A protein and the small-molecule ligand that binds it are described below.
Small molecule (SMILES): Nc1ccn([C@H]2C[C@H](O)[C@@H](CO[P](=O)(O)O[P](=O)(O)OP(=O)(O)O)O2)c(=O)n1

Sequence of chain 1.A:
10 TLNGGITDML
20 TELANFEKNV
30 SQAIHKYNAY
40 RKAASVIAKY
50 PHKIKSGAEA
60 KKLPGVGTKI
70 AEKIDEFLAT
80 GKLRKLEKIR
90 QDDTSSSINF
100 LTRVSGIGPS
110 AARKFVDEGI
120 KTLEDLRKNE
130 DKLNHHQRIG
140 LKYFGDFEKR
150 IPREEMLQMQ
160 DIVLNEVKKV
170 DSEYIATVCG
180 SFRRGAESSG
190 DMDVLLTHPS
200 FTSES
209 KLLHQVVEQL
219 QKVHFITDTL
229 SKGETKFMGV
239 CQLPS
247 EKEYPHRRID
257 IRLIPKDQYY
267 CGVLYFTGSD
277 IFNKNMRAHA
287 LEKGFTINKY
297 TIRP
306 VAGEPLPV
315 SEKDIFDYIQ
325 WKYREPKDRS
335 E

Binding-site contacts:
Ligand atom C4 contacts residue ASP276 of chain 1.A at 3.5 Å.
Ligand atom C5' contacts residue ASP192 of chain 1.A at 3.6 Å.
Ligand atom O3A contacts residue MG1 of chain 1.H at 3.5 Å.
Ligand atom C2' contacts residue TYR271 of chain 1.A at 3.4 Å (hydrophobic).
Ligand atom O1B contacts residue ARG183 of chain 1.A at 2.9 Å (salt-bridge).
Ligand atom O2B contacts residue SER180 of chain 1.A at 3.2 Å (h-bond).
Ligand atom O2B contacts residue GLY179 of chain 1.A at 3.7 Å.
Ligand atom O2 contacts residue TYR271 of chain 1.A at 3.4 Å.
Ligand atom O3' contacts residue PHE272 of chain 1.A at 3.4 Å (h-bond).
Ligand atom O3' contacts residue ARG183 of chain 1.A at 3.5 Å (salt-bridge).
Ligand atom PG contacts residue MG1 of chain 1.H at 3.3 Å.
Ligand atom O2A contacts residue MG1 of chain 1.H at 1.9 Å.
Ligand atom O3G contacts residue GLY189 of chain 1.A at 2.7 Å (h-bond).
Ligand atom O2G contacts residue MG1 of chain 1.H at 2.1 Å.
Ligand atom C1' contacts residue ASN279 of chain 1.A at 3.7 Å.
Ligand atom PB contacts residue MG1 of chain 1.H at 3.1 Å.
Ligand atom PA contacts residue MG1 of chain 1.H at 3.2 Å.
Ligand atom C2' contacts residue ASN279 of chain 1.A at 3.4 Å.
Ligand atom O3G contacts residue SER188 of chain 1.A at 3.6 Å.
Ligand atom O3' contacts residue GLY274 of chain 1.A at 3.2 Å.
Ligand atom O3' contacts residue THR273 of chain 1.A at 3.2 Å (h-bond).
Ligand atom O2A contacts residue ASP190 of chain 1.A at 3.0 Å (salt-bridge).
Ligand atom C4' contacts residue PHE272 of chain 1.A at 3.5 Å (hydrophobic).
Ligand atom O2 contacts residue ASN279 of chain 1.A at 3.0 Å (h-bond).
Ligand atom O2B contacts residue ASP192 of chain 1.A at 3.1 Å (salt-bridge).
Ligand atom C1' contacts residue TYR271 of chain 1.A at 3.6 Å (hydrophobic).
Ligand atom PG contacts residue SER180 of chain 1.A at 3.7 Å.
Ligand atom O3B contacts residue SER180 of chain 1.A at 3.7 Å.
Ligand atom O3G contacts residue SER180 of chain 1.A at 2.7 Å (h-bond).
Ligand atom O2A contacts residue NA1 of chain 1.G at 2.5 Å (h-bond).
Ligand atom O3B contacts residue MG1 of chain 1.H at 3.6 Å.
Ligand atom PG contacts residue GLY189 of chain 1.A at 3.6 Å.
Ligand atom C2' contacts residue GLY274 of chain 1.A at 3.4 Å.
Ligand atom N3 contacts residue ASP276 of chain 1.A at 3.5 Å.
Ligand atom O2A contacts residue ASP192 of chain 1.A at 3.0 Å (salt-bridge).
Ligand atom O1B contacts residue SER180 of chain 1.A at 3.7 Å.
Ligand atom O2B contacts residue MG1 of chain 1.H at 2.0 Å.
Ligand atom O2G contacts residue ASP190 of chain 1.A at 2.8 Å (salt-bridge).
Ligand atom PA contacts residue NA1 of chain 1.G at 3.5 Å.
Ligand atom O2G contacts residue GLY189 of chain 1.A at 3.7 Å.